Binding-site contacts:
Ligand atom C20 contacts residue VAL63 of chain 1.D at 4.0 Å (hydrophobic).
Ligand atom O16 contacts residue TYR127 of chain 1.D at 3.6 Å.
Ligand atom N17 contacts residue ALA74 of chain 1.D at 3.3 Å.
Ligand atom C1 contacts residue VAL109 of chain 1.D at 4.0 Å (hydrophobic).
Ligand atom O16 contacts residue MET128 of chain 1.D at 2.7 Å (h-bond).
Ligand atom C10 contacts residue GLY131 of chain 1.D at 3.8 Å.
Ligand atom C15 contacts residue ALA74 of chain 1.D at 3.3 Å (hydrophobic).
Ligand atom O18 contacts residue VAL63 of chain 1.D at 4.1 Å.
Ligand atom N17 contacts residue MET128 of chain 1.D at 3.6 Å.
Ligand atom C20 contacts residue GLY58 of chain 1.D at 3.9 Å.
Ligand atom C22 contacts residue ASN179 of chain 1.D at 3.8 Å.
Ligand atom C13 contacts residue MET128 of chain 1.D at 4.1 Å (hydrophobic).
Ligand atom C7 contacts residue LEU181 of chain 1.D at 3.8 Å (hydrophobic).
Ligand atom O16 contacts residue VAL126 of chain 1.D at 4.0 Å.
Ligand atom C3 contacts residue TYR125 of chain 1.D at 3.9 Å (hydrophobic).
Ligand atom N17 contacts residue VAL126 of chain 1.D at 3.2 Å (h-bond).
Ligand atom O16 contacts residue ALA74 of chain 1.D at 3.4 Å.
Ligand atom N23 contacts residue ASN179 of chain 1.D at 3.7 Å.
Ligand atom C2 contacts residue LEU181 of chain 1.D at 3.6 Å (hydrophobic).
Ligand atom C1 contacts residue TYR125 of chain 1.D at 3.7 Å (hydrophobic).
Ligand atom C14 contacts residue LEU181 of chain 1.D at 3.9 Å (hydrophobic).
Ligand atom C15 contacts residue VAL126 of chain 1.D at 4.0 Å (hydrophobic).
Ligand atom C1 contacts residue LEU181 of chain 1.D at 3.7 Å (hydrophobic).
Ligand atom C6 contacts residue LEU181 of chain 1.D at 3.7 Å (hydrophobic).
Ligand atom C21 contacts residue GLY58 of chain 1.D at 3.8 Å.
Ligand atom C24 contacts residue ALA178 of chain 1.D at 3.1 Å (hydrophobic).
Ligand atom N23 contacts residue ALA178 of chain 1.D at 2.9 Å (h-bond).
Ligand atom N11 contacts residue GLY131 of chain 1.D at 3.5 Å.
Ligand atom C5 contacts residue VAL63 of chain 1.D at 3.8 Å (hydrophobic).
Ligand atom C5 contacts residue LEU181 of chain 1.D at 3.4 Å (hydrophobic).
Ligand atom C10 contacts residue MET55 of chain 1.D at 3.6 Å (hydrophobic).
Ligand atom C20 contacts residue GLU57 of chain 1.D at 3.5 Å.
Ligand atom C3 contacts residue VAL63 of chain 1.D at 3.9 Å (hydrophobic).
Ligand atom C15 contacts residue MET128 of chain 1.D at 3.5 Å (hydrophobic).
Ligand atom C1 contacts residue SER191 of chain 1.D at 4.0 Å.
Ligand atom C6 contacts residue VAL63 of chain 1.D at 3.9 Å (hydrophobic).
Ligand atom C9 contacts residue MET55 of chain 1.D at 3.9 Å (hydrophobic).
Ligand atom N17 contacts residue TYR125 of chain 1.D at 4.0 Å.
Ligand atom C22 contacts residue GLY58 of chain 1.D at 4.1 Å.
Ligand atom O4 contacts residue LEU181 of chain 1.D at 3.3 Å.

This small molecule binds to this protein.
Small molecule (SMILES): CC(C)Oc1cc2c(O[C@@H]3CCCNC3)ccnc2cc1C(N)=O

Sequence of chain 1.D:
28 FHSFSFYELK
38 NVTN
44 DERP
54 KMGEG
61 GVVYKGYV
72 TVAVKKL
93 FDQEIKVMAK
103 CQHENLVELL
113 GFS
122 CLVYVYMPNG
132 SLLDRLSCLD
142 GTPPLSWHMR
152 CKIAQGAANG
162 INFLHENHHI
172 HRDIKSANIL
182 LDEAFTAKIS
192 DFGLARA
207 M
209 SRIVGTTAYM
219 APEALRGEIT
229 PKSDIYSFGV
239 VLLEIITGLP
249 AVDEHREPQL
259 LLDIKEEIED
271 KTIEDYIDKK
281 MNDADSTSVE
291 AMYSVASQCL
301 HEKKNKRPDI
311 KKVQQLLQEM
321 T